A small-molecule ligand and the protein it binds are described below.
Small molecule (SMILES): CSCC[C@H](NC(=O)[C@@H](NC(=O)[C@H](C)NC(=O)[C@H](Cc1ccccc1)NC(=O)[C@H](CC(N)=O)NC(=O)[C@H](Cc1ccc(O)cc1)NC(=O)[C@@H](NC(=O)[C@H](C)NC(=O)[C@@H](N)CCCCN)C(C)C)[C@@H](C)O)C(=O)O

Sequence of chain 1.J:
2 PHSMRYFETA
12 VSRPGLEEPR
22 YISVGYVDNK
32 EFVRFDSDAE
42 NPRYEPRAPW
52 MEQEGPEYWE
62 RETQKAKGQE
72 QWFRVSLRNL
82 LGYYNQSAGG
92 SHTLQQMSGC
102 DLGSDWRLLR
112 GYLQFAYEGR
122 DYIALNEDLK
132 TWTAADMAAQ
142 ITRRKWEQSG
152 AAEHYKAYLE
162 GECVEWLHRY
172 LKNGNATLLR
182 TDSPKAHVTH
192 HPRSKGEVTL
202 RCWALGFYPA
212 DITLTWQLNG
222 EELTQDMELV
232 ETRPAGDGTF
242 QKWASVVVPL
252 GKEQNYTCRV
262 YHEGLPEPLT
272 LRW

Binding-site contacts:
Ligand atom O contacts residue THR143 of chain 1.J at 2.6 Å (h-bond).
Ligand atom OD1 contacts residue GLN97 of chain 1.J at 2.8 Å (h-bond).
Ligand atom CA contacts residue TRP73 of chain 1.J at 3.2 Å (hydrophobic).
Ligand atom N contacts residue TYR156 of chain 1.J at 3.0 Å (h-bond).
Ligand atom CE1 contacts residue HIS155 of chain 1.J at 2.5 Å.
Ligand atom OXT contacts residue TYR84 of chain 1.J at 3.0 Å (h-bond).
Ligand atom CG contacts residue TRP147 of chain 1.J at 3.3 Å (hydrophobic).
Ligand atom CE2 contacts residue HIS155 of chain 1.J at 2.8 Å.
Ligand atom N contacts residue SER77 of chain 1.J at 3.2 Å (h-bond).
Ligand atom C contacts residue TRP73 of chain 1.J at 3.2 Å (hydrophobic).
Ligand atom C contacts residue GLN70 of chain 1.J at 3.3 Å.
Ligand atom O contacts residue TYR84 of chain 1.J at 2.6 Å (h-bond).
Ligand atom N contacts residue TYR7 of chain 1.J at 3.3 Å (h-bond).
Ligand atom CB contacts residue TYR7 of chain 1.J at 3.2 Å (hydrophobic).
Ligand atom N contacts residue TYR7 of chain 1.J at 3.2 Å (h-bond).
Ligand atom CD contacts residue GLU63 of chain 1.J at 3.3 Å.
Ligand atom O contacts residue TRP147 of chain 1.J at 3.2 Å (h-bond).
Ligand atom O contacts residue LYS66 of chain 1.J at 3.0 Å (salt-bridge).
Ligand atom CG1 contacts residue SER99 of chain 1.J at 3.3 Å.
Ligand atom O contacts residue TYR159 of chain 1.J at 2.8 Å (h-bond).
Ligand atom CZ contacts residue HIS155 of chain 1.J at 2.5 Å.
Ligand atom ND2 contacts residue GLN97 of chain 1.J at 3.2 Å (h-bond).
Ligand atom CG contacts residue GLU63 of chain 1.J at 2.9 Å.
Ligand atom OXT contacts residue LYS146 of chain 1.J at 3.1 Å (salt-bridge).
Ligand atom N contacts residue GLU63 of chain 1.J at 2.8 Å (salt-bridge).
Ligand atom ND2 contacts residue GLN70 of chain 1.J at 3.2 Å (h-bond).
Ligand atom N contacts residue GLN70 of chain 1.J at 2.5 Å (h-bond).
Ligand atom CA contacts residue GLU63 of chain 1.J at 3.2 Å.
Ligand atom NZ contacts residue GLU63 of chain 1.J at 3.1 Å (salt-bridge).
Ligand atom C contacts residue TYR84 of chain 1.J at 3.3 Å (hydrophobic).
Ligand atom C contacts residue TYR7 of chain 1.J at 3.3 Å (hydrophobic).
Ligand atom CE contacts residue PHE116 of chain 1.J at 2.8 Å (hydrophobic).
Ligand atom N contacts residue TYR171 of chain 1.J at 2.4 Å (h-bond).
Ligand atom O contacts residue TRP73 of chain 1.J at 2.8 Å (h-bond).
Ligand atom O contacts residue TRP73 of chain 1.J at 3.1 Å (h-bond).
Ligand atom O contacts residue TRP147 of chain 1.J at 2.9 Å (h-bond).
Ligand atom CE contacts residue GLU63 of chain 1.J at 2.8 Å.
Ligand atom N contacts residue TRP73 of chain 1.J at 3.3 Å (h-bond).
Ligand atom CA contacts residue GLN70 of chain 1.J at 3.3 Å.
Ligand atom CD1 contacts residue HIS155 of chain 1.J at 3.3 Å.